A protein and the small-molecule ligand that binds it are described below.
Small molecule (SMILES): NS(=O)(=O)c1ccc(CCO)cc1

Sequence of chain 1.A:
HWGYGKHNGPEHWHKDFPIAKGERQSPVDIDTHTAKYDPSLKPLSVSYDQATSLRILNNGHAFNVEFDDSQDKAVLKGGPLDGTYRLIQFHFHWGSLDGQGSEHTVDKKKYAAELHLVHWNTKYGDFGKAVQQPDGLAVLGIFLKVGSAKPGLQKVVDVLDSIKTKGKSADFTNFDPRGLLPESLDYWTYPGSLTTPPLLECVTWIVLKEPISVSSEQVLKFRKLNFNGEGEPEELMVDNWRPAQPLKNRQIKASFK

Binding-site contacts:
Ligand atom C3 contacts residue ASP115 of chain 1.A at 3.5 Å.
Ligand atom N contacts residue VAL114 of chain 1.A at 3.5 Å (h-bond).
Ligand atom O2 contacts residue LYS117 of chain 1.A at 4.5 Å.
Ligand atom C2 contacts residue LYS117 of chain 1.A at 3.9 Å.
Ligand atom N contacts residue LYS117 of chain 1.A at 3.9 Å.
Ligand atom C5 contacts residue LYS116 of chain 1.A at 3.8 Å.
Ligand atom C contacts residue LYS116 of chain 1.A at 4.5 Å.
Ligand atom C1 contacts residue LYS117 of chain 1.A at 3.4 Å.
Ligand atom C7 contacts residue LYS116 of chain 1.A at 3.2 Å.
Ligand atom C4 contacts residue LYS116 of chain 1.A at 3.8 Å.
Ligand atom O contacts residue LYS117 of chain 1.A at 3.4 Å.
Ligand atom S contacts residue ASP115 of chain 1.A at 3.9 Å.
Ligand atom O contacts residue GLY107 of chain 1.A at 4.3 Å.
Ligand atom O contacts residue LYS116 of chain 1.A at 3.7 Å.
Ligand atom C contacts residue LYS117 of chain 1.A at 3.5 Å.
Ligand atom C3 contacts residue LYS116 of chain 1.A at 4.2 Å.
Ligand atom O contacts residue LYS118 of chain 1.A at 2.7 Å (salt-bridge).
Ligand atom C5 contacts residue LYS117 of chain 1.A at 3.8 Å.
Ligand atom C3 contacts residue LYS117 of chain 1.A at 4.1 Å.
Ligand atom C7 contacts residue LYS118 of chain 1.A at 3.6 Å.
Ligand atom N contacts residue ASP115 of chain 1.A at 3.0 Å (salt-bridge).
Ligand atom C6 contacts residue LYS116 of chain 1.A at 3.9 Å.
Ligand atom O1 contacts residue ASP115 of chain 1.A at 4.2 Å.
Ligand atom S contacts residue LYS117 of chain 1.A at 4.4 Å.
Ligand atom C4 contacts residue LYS117 of chain 1.A at 4.1 Å.
Ligand atom C4 contacts residue ASP115 of chain 1.A at 4.2 Å.
Ligand atom C7 contacts residue LYS117 of chain 1.A at 4.0 Å.
Ligand atom C2 contacts residue ASP115 of chain 1.A at 3.9 Å.